Sequence of chain 1.C:
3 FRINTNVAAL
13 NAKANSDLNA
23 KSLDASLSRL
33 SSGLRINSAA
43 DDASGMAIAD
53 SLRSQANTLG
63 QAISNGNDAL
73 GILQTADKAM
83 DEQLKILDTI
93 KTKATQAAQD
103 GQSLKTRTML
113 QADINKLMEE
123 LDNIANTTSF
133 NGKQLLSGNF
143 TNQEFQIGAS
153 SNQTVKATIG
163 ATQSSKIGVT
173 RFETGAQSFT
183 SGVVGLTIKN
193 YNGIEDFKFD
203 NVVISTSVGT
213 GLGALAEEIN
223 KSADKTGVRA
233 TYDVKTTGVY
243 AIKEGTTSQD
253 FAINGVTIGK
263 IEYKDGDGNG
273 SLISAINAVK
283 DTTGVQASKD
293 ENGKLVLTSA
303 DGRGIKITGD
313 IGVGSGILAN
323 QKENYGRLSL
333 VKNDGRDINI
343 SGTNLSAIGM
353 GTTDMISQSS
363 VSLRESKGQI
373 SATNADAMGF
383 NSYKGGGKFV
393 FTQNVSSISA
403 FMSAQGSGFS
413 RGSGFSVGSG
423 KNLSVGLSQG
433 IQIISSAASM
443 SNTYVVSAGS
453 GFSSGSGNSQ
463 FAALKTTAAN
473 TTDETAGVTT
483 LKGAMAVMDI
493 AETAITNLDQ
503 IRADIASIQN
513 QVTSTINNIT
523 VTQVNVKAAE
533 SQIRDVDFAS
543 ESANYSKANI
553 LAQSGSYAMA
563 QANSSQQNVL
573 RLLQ

The small molecule below binds the protein below.
Small molecule (SMILES): C[C@H](O)[C@H](N)[C@@H]1O[C@](O)(C(=O)O)C[C@H](O)[C@@H]1N

Binding-site contacts:
Ligand atom N5 contacts residue THR354 of chain 1.C at 4.3 Å.
Ligand atom O6 contacts residue SER461 of chain 1.C at 2.5 Å (h-bond).
Ligand atom C8 contacts residue ALA439 of chain 1.C at 3.4 Å (hydrophobic).
Ligand atom C3 contacts residue SER461 of chain 1.C at 2.6 Å.
Ligand atom O8 contacts residue SER456 of chain 1.C at 3.8 Å.
Ligand atom C2 contacts residue GLN462 of chain 1.C at 4.4 Å.
Ligand atom O1A contacts residue SER456 of chain 1.C at 3.4 Å.
Ligand atom O1A contacts residue SER458 of chain 1.C at 4.4 Å.
Ligand atom O1B contacts residue GLY459 of chain 1.C at 3.7 Å.
Ligand atom C7 contacts residue ALA439 of chain 1.C at 3.8 Å (hydrophobic).
Ligand atom C1 contacts residue SER461 of chain 1.C at 1.9 Å.
Ligand atom N7 contacts residue SER461 of chain 1.C at 4.4 Å.
Ligand atom O6 contacts residue SER456 of chain 1.C at 4.3 Å.
Ligand atom C4 contacts residue SER461 of chain 1.C at 3.6 Å.
Ligand atom N7 contacts residue ALA439 of chain 1.C at 3.7 Å.
Ligand atom O1B contacts residue GLY457 of chain 1.C at 3.8 Å.
Ligand atom C6 contacts residue SER461 of chain 1.C at 3.3 Å.
Ligand atom C2 contacts residue SER461 of chain 1.C at 1.4 Å.
Ligand atom C9 contacts residue ALA440 of chain 1.C at 4.0 Å (hydrophobic).
Ligand atom O4 contacts residue THR355 of chain 1.C at 4.3 Å.
Ligand atom C8 contacts residue SER456 of chain 1.C at 4.4 Å.
Ligand atom C1 contacts residue SER456 of chain 1.C at 4.4 Å.
Ligand atom C9 contacts residue ALA439 of chain 1.C at 3.2 Å (hydrophobic).
Ligand atom O1B contacts residue SER458 of chain 1.C at 4.5 Å.
Ligand atom O1A contacts residue SER461 of chain 1.C at 2.8 Å (h-bond).
Ligand atom C4 contacts residue THR354 of chain 1.C at 3.3 Å.
Ligand atom O4 contacts residue THR354 of chain 1.C at 2.2 Å (h-bond).
Ligand atom C7 contacts residue MET442 of chain 1.C at 4.5 Å (hydrophobic).
Ligand atom C1 contacts residue GLY457 of chain 1.C at 3.5 Å.
Ligand atom N7 contacts residue MET357 of chain 1.C at 4.1 Å.
Ligand atom O1A contacts residue GLY457 of chain 1.C at 2.4 Å (h-bond).
Ligand atom O1B contacts residue SER461 of chain 1.C at 2.4 Å (h-bond).
Ligand atom C5 contacts residue THR354 of chain 1.C at 3.9 Å.
Ligand atom C8 contacts residue ALA440 of chain 1.C at 4.2 Å (hydrophobic).
Ligand atom C5 contacts residue SER461 of chain 1.C at 4.1 Å.
Ligand atom N7 contacts residue MET442 of chain 1.C at 3.6 Å.